A protein and the small-molecule ligand that binds it are described below.
Small molecule (SMILES): CC(=O)N[C@@H]1[C@@H](O)[C@H](O)[C@@H](CO)O[C@H]1O

Sequence of chain 1.A:
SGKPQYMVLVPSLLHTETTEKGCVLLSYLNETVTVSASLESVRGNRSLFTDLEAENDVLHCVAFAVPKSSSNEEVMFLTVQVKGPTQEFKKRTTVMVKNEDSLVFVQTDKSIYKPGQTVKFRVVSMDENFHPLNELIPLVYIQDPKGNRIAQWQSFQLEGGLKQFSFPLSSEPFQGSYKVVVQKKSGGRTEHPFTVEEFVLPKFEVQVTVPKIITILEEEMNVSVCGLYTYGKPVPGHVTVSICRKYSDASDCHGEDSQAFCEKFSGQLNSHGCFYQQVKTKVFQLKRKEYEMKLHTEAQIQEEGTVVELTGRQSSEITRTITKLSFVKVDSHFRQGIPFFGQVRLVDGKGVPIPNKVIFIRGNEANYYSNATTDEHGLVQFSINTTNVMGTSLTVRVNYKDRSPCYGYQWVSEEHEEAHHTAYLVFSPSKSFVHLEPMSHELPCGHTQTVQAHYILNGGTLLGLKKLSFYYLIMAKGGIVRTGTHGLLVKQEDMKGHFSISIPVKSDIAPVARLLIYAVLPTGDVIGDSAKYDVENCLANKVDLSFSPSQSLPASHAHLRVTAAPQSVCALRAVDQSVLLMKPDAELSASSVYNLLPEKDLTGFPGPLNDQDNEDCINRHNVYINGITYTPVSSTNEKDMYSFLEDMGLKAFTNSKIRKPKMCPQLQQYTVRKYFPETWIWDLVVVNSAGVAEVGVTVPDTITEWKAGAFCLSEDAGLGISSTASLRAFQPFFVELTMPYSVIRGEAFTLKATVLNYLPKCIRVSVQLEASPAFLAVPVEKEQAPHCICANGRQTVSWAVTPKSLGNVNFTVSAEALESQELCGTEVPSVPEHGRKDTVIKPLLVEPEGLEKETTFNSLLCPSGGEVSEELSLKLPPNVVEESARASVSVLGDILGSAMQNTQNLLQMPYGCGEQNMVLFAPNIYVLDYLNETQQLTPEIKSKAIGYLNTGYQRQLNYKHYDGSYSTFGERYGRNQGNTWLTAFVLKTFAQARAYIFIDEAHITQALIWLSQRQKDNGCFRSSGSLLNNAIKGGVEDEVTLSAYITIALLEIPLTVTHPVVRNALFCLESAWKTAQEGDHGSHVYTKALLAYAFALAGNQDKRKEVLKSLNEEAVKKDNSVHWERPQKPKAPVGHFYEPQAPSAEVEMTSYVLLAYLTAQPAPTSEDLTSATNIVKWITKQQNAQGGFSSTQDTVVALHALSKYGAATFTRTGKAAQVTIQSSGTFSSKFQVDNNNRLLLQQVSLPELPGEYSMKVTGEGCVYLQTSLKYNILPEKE

Binding-site contacts:
Ligand atom C7 contacts residue ALA1054 of chain 1.A at 4.3 Å (hydrophobic).
Ligand atom C8 contacts residue ALA1054 of chain 1.A at 3.8 Å (hydrophobic).
Ligand atom O6 contacts residue ARG1271 of chain 1.A at 3.3 Å (salt-bridge).
Ligand atom C4 contacts residue ASN991 of chain 1.A at 4.2 Å.
Ligand atom C1 contacts residue ASN991 of chain 1.A at 1.4 Å.
Ligand atom C5 contacts residue ASN991 of chain 1.A at 3.6 Å.
Ligand atom C2 contacts residue ASN991 of chain 1.A at 2.4 Å.
Ligand atom C6 contacts residue ARG1271 of chain 1.A at 3.8 Å.
Ligand atom O7 contacts residue ALA1054 of chain 1.A at 3.8 Å.
Ligand atom O7 contacts residue TYR1055 of chain 1.A at 3.9 Å.
Ligand atom O5 contacts residue ASN991 of chain 1.A at 2.4 Å (h-bond).
Ligand atom N2 contacts residue ASN991 of chain 1.A at 2.9 Å (h-bond).
Ligand atom C7 contacts residue TYR1055 of chain 1.A at 4.0 Å (hydrophobic).
Ligand atom O7 contacts residue ASN991 of chain 1.A at 4.3 Å.
Ligand atom C3 contacts residue ASN991 of chain 1.A at 3.8 Å.
Ligand atom C8 contacts residue ASN991 of chain 1.A at 4.2 Å.
Ligand atom C7 contacts residue ASN991 of chain 1.A at 3.9 Å.
Ligand atom C8 contacts residue TYR1055 of chain 1.A at 3.8 Å (hydrophobic).